Sequence of chain 1.A:
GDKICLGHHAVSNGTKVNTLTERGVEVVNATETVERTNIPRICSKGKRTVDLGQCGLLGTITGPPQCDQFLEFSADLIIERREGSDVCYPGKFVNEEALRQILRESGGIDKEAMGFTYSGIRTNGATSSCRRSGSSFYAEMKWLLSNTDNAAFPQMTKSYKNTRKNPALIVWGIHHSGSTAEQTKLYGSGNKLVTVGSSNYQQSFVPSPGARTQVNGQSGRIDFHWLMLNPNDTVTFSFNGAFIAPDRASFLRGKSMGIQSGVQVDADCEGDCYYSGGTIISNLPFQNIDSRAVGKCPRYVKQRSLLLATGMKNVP

The protein below binds the small molecule below.
Small molecule (SMILES): CC(=O)N[C@@H]1[C@@H](O)[C@H](O)[C@@H](CO)O[C@H]1O

Binding-site contacts:
Ligand atom C3 contacts residue ASN235 of chain 1.A at 3.8 Å.
Ligand atom N2 contacts residue ASN235 of chain 1.A at 3.0 Å (h-bond).
Ligand atom C7 contacts residue LYS164 of chain 1.A at 3.3 Å.
Ligand atom N2 contacts residue LYS164 of chain 1.A at 3.7 Å.
Ligand atom C1 contacts residue ASN235 of chain 1.A at 1.5 Å.
Ligand atom C2 contacts residue LYS164 of chain 1.A at 4.0 Å.
Ligand atom C2 contacts residue ASN235 of chain 1.A at 2.7 Å.
Ligand atom O7 contacts residue LYS164 of chain 1.A at 3.1 Å (salt-bridge).
Ligand atom C7 contacts residue ASN235 of chain 1.A at 4.2 Å.
Ligand atom C8 contacts residue ASN235 of chain 1.A at 3.8 Å.
Ligand atom O5 contacts residue ASN235 of chain 1.A at 2.5 Å (h-bond).
Ligand atom C5 contacts residue ASN235 of chain 1.A at 3.7 Å.
Ligand atom C4 contacts residue ASN235 of chain 1.A at 4.3 Å.
Ligand atom C8 contacts residue THR237 of chain 1.A at 4.5 Å.
Ligand atom C8 contacts residue LYS164 of chain 1.A at 4.0 Å.